Binding-site contacts:
Ligand atom OAB contacts residue ASN311 of chain 1.A at 3.5 Å.
Ligand atom OAB contacts residue THR324 of chain 1.A at 2.8 Å (h-bond).
Ligand atom CAI contacts residue THR324 of chain 1.A at 4.2 Å.
Ligand atom OAB contacts residue PRO312 of chain 1.A at 4.1 Å.
Ligand atom OAC contacts residue ASN311 of chain 1.A at 3.7 Å.
Ligand atom CAG contacts residue TYR386 of chain 1.A at 4.2 Å (hydrophobic).
Ligand atom CAI contacts residue ASN311 of chain 1.A at 3.4 Å.
Ligand atom CAD contacts residue ASP322 of chain 1.A at 3.3 Å.
Ligand atom CAK contacts residue ASN311 of chain 1.A at 4.4 Å.
Ligand atom OAC contacts residue ALA313 of chain 1.A at 3.6 Å.
Ligand atom OAA contacts residue TYR386 of chain 1.A at 3.5 Å.
Ligand atom CAE contacts residue ASN311 of chain 1.A at 4.0 Å.
Ligand atom CAG contacts residue ALA313 of chain 1.A at 4.4 Å (hydrophobic).
Ligand atom CAD contacts residue ASN311 of chain 1.A at 3.5 Å.
Ligand atom CAF contacts residue ASN311 of chain 1.A at 4.2 Å.
Ligand atom CAF contacts residue ALA313 of chain 1.A at 3.6 Å (hydrophobic).
Ligand atom CAJ contacts residue ALA313 of chain 1.A at 4.0 Å (hydrophobic).
Ligand atom CAI contacts residue ASP322 of chain 1.A at 3.4 Å.
Ligand atom OAC contacts residue PRO312 of chain 1.A at 3.8 Å.
Ligand atom CAJ contacts residue ASN311 of chain 1.A at 3.7 Å.
Ligand atom OAB contacts residue ASP322 of chain 1.A at 2.7 Å (salt-bridge).

Sequence of chain 1.A:
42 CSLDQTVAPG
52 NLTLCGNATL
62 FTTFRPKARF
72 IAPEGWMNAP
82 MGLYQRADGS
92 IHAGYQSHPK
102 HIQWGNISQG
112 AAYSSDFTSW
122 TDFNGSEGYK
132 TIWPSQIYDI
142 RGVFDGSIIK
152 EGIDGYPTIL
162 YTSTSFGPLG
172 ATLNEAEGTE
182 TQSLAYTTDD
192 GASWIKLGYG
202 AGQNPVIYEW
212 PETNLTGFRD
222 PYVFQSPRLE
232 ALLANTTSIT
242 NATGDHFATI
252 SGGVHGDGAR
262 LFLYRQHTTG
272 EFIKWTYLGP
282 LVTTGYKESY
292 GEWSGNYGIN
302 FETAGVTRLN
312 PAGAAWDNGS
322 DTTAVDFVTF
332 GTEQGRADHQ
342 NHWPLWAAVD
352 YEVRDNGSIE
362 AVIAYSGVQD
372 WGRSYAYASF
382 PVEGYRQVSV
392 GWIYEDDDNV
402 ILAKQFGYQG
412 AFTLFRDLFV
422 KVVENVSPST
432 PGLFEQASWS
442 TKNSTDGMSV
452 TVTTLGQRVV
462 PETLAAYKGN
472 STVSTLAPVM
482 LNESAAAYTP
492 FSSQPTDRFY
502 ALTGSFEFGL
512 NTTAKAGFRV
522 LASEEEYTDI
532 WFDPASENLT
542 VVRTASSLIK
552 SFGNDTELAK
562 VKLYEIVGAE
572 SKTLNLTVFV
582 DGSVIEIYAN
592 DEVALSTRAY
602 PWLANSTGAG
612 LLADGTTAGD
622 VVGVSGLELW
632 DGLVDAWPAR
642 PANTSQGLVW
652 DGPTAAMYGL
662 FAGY

A small-molecule ligand and the protein it binds are described below.
Small molecule (SMILES): OCCc1ccc(O)c(O)c1